Binding-site contacts:
Ligand atom C8 contacts residue LYS76 of chain 4.F at 4.0 Å.
Ligand atom C3 contacts residue GLY75 of chain 4.F at 4.4 Å.
Ligand atom C1 contacts residue GLY75 of chain 4.F at 3.9 Å.
Ligand atom C7 contacts residue ASN77 of chain 4.F at 3.8 Å.
Ligand atom C5 contacts residue ASN96 of chain 4.F at 3.5 Å.
Ligand atom C7 contacts residue GLY75 of chain 4.F at 2.9 Å.
Ligand atom C8 contacts residue ASN77 of chain 4.F at 3.7 Å.
Ligand atom C7 contacts residue NAG1 of chain 4.K at 4.3 Å.
Ligand atom C2 contacts residue GLY75 of chain 4.F at 3.8 Å.
Ligand atom C4 contacts residue ASN96 of chain 4.F at 4.2 Å.
Ligand atom O7 contacts residue ASN96 of chain 4.F at 3.4 Å (h-bond).
Ligand atom C3 contacts residue ASN96 of chain 4.F at 3.8 Å.
Ligand atom O7 contacts residue GLY75 of chain 4.F at 4.0 Å.
Ligand atom C2 contacts residue ASN96 of chain 4.F at 2.6 Å.
Ligand atom O5 contacts residue ASN96 of chain 4.F at 2.2 Å (h-bond).
Ligand atom C1 contacts residue ASN96 of chain 4.F at 1.4 Å.
Ligand atom C8 contacts residue NAG1 of chain 4.K at 4.3 Å.
Ligand atom N2 contacts residue GLY75 of chain 4.F at 2.6 Å (h-bond).
Ligand atom C7 contacts residue ASN96 of chain 4.F at 3.5 Å.
Ligand atom O7 contacts residue ASN77 of chain 4.F at 3.4 Å (h-bond).
Ligand atom N2 contacts residue ASN96 of chain 4.F at 3.1 Å (h-bond).
Ligand atom C8 contacts residue GLY75 of chain 4.F at 2.5 Å.
Ligand atom O7 contacts residue NAG1 of chain 4.K at 3.4 Å.

A protein and the small-molecule ligand that binds it are described below.
Small molecule (SMILES): CC(=O)N[C@H]1[C@H](O[C@H]2[C@H](O)[C@@H](NC(C)=O)CO[C@@H]2CO)O[C@H](CO)[C@@H](O[C@@H]2O[C@H](CO)[C@@H](O)[C@H](O)[C@@H]2O)[C@@H]1O

Sequence of chain 4.F:
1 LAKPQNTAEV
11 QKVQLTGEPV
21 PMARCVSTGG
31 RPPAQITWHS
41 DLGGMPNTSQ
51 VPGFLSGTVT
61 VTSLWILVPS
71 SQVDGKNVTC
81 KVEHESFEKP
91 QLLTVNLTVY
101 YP